A protein and the small-molecule ligand that binds it are described below.
Small molecule (SMILES): Cn1ncc(C(=O)N2CCC2)c1C(=O)Nc1ccn2nc(-c3ccccc3)nc2c1

Binding-site contacts:
Ligand atom C30 contacts residue MET267 of chain 1.C at 3.5 Å (hydrophobic).
Ligand atom C7 contacts residue PHE283 of chain 1.C at 3.8 Å (hydrophobic).
Ligand atom C25 contacts residue GLY279 of chain 1.C at 3.4 Å.
Ligand atom C19 contacts residue TYR247 of chain 1.C at 3.6 Å (hydrophobic).
Ligand atom N1 contacts residue PHE283 of chain 1.C at 3.8 Å.
Ligand atom C19 contacts residue PHE250 of chain 1.C at 3.8 Å (hydrophobic).
Ligand atom C20 contacts residue TYR247 of chain 1.C at 3.4 Å (hydrophobic).
Ligand atom C17 contacts residue MET267 of chain 1.C at 3.7 Å (hydrophobic).
Ligand atom C6 contacts residue GLN280 of chain 1.C at 3.8 Å.
Ligand atom C4 contacts residue LEU229 of chain 1.C at 3.8 Å (hydrophobic).
Ligand atom C3 contacts residue PHE283 of chain 1.C at 3.8 Å (hydrophobic).
Ligand atom C23 contacts residue MET267 of chain 1.C at 3.3 Å (hydrophobic).
Ligand atom C19 contacts residue GLN280 of chain 1.C at 3.7 Å.
Ligand atom N9 contacts residue PHE283 of chain 1.C at 3.5 Å.
Ligand atom N24 contacts residue TYR247 of chain 1.C at 2.6 Å (h-bond).
Ligand atom C6 contacts residue VAL232 of chain 1.C at 3.7 Å (hydrophobic).
Ligand atom C26 contacts residue GLY279 of chain 1.C at 3.8 Å.
Ligand atom C6 contacts residue ILE246 of chain 1.C at 3.7 Å (hydrophobic).
Ligand atom N24 contacts residue MET267 of chain 1.C at 3.7 Å.
Ligand atom C28 contacts residue GLU275 of chain 1.C at 3.4 Å.
Ligand atom C29 contacts residue GLU275 of chain 1.C at 3.3 Å.
Ligand atom C18 contacts residue MET267 of chain 1.C at 3.3 Å (hydrophobic).
Ligand atom C30 contacts residue TYR247 of chain 1.C at 3.8 Å (hydrophobic).
Ligand atom C14 contacts residue HIS79 of chain 1.C at 3.7 Å.
Ligand atom C23 contacts residue TYR247 of chain 1.C at 3.8 Å (hydrophobic).
Ligand atom N21 contacts residue MET267 of chain 1.C at 3.2 Å (h-bond).
Ligand atom C27 contacts residue PRO266 of chain 1.C at 3.6 Å (hydrophobic).
Ligand atom C16 contacts residue PHE283 of chain 1.C at 3.5 Å (hydrophobic).
Ligand atom N22 contacts residue MET267 of chain 1.C at 3.5 Å.
Ligand atom C23 contacts residue GLY279 of chain 1.C at 3.5 Å.
Ligand atom C17 contacts residue PHE283 of chain 1.C at 3.0 Å (hydrophobic).
Ligand atom C20 contacts residue MET267 of chain 1.C at 3.5 Å (hydrophobic).
Ligand atom O10 contacts residue GLN280 of chain 1.C at 2.8 Å (h-bond).
Ligand atom C28 contacts residue PRO266 of chain 1.C at 3.7 Å (hydrophobic).
Ligand atom C2 contacts residue PHE283 of chain 1.C at 3.6 Å (hydrophobic).
Ligand atom N1 contacts residue ILE246 of chain 1.C at 3.5 Å.
Ligand atom N5 contacts residue SER231 of chain 1.C at 3.5 Å (h-bond).
Ligand atom N5 contacts residue ILE246 of chain 1.C at 3.6 Å.
Ligand atom C25 contacts residue MET267 of chain 1.C at 3.5 Å (hydrophobic).
Ligand atom O11 contacts residue PHE283 of chain 1.C at 3.4 Å.

Sequence of chain 1.C:
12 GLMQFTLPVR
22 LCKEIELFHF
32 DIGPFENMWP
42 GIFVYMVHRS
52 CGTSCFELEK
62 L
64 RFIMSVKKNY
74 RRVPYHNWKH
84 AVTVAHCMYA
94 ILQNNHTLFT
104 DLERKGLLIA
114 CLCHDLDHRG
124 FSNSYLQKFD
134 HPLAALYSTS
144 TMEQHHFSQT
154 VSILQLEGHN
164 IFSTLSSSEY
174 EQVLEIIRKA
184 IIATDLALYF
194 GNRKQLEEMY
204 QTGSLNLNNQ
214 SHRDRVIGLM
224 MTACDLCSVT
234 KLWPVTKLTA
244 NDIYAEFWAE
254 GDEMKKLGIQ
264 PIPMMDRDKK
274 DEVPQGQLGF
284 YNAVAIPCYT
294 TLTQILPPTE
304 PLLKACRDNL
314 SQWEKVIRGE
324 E